A small-molecule ligand and the protein it binds are described below.
Small molecule (SMILES): O=c1[nH]c(=O)c2[nH+]cn([C@@H]3O[C@H](COP(=O)(O)O)[C@@H](O)[C@H]3O)c2[nH]1

Binding-site contacts:
Ligand atom C2 contacts residue THR61 of chain 1.A at 3.7 Å.
Ligand atom O5' contacts residue ASN112 of chain 1.A at 3.8 Å.
Ligand atom O1P contacts residue ASP14 of chain 1.A at 3.0 Å (salt-bridge).
Ligand atom O1P contacts residue LEU13 of chain 1.A at 3.1 Å (h-bond).
Ligand atom N1 contacts residue ILE32 of chain 1.A at 3.5 Å.
Ligand atom C2 contacts residue PHE55 of chain 1.A at 3.2 Å (hydrophobic).
Ligand atom O3P contacts residue ASP14 of chain 1.A at 3.2 Å (salt-bridge).
Ligand atom N3 contacts residue ILE32 of chain 1.A at 3.7 Å.
Ligand atom C6 contacts residue ILE32 of chain 1.A at 3.9 Å (hydrophobic).
Ligand atom O5' contacts residue ASP14 of chain 1.A at 3.3 Å (salt-bridge).
Ligand atom P contacts residue ASN112 of chain 1.A at 3.9 Å.
Ligand atom O2 contacts residue THR61 of chain 1.A at 2.7 Å (h-bond).
Ligand atom O2P contacts residue LYS159 of chain 1.A at 2.8 Å (salt-bridge).
Ligand atom O1P contacts residue THR111 of chain 1.A at 2.5 Å (h-bond).
Ligand atom N3 contacts residue PHE55 of chain 1.A at 3.5 Å.
Ligand atom O2 contacts residue SER60 of chain 1.A at 3.5 Å.
Ligand atom O2P contacts residue ASN112 of chain 1.A at 3.0 Å (h-bond).
Ligand atom O3' contacts residue ASN112 of chain 1.A at 3.4 Å (h-bond).
Ligand atom C4 contacts residue PHE55 of chain 1.A at 3.7 Å (hydrophobic).
Ligand atom O2' contacts residue HIS82 of chain 1.A at 2.7 Å (h-bond).
Ligand atom O3P contacts residue MG1 of chain 1.B at 2.1 Å.
Ligand atom C2' contacts residue HIS82 of chain 1.A at 3.5 Å.
Ligand atom P contacts residue MG1 of chain 1.B at 3.7 Å.
Ligand atom O6 contacts residue LYS29 of chain 1.A at 3.5 Å.
Ligand atom P contacts residue THR111 of chain 1.A at 3.5 Å.
Ligand atom O5' contacts residue THR111 of chain 1.A at 3.5 Å (h-bond).
Ligand atom C5' contacts residue ASP14 of chain 1.A at 3.5 Å.
Ligand atom N1 contacts residue ARG51 of chain 1.A at 3.8 Å.
Ligand atom C6 contacts residue PHE55 of chain 1.A at 3.9 Å (hydrophobic).
Ligand atom N7 contacts residue VAL28 of chain 1.A at 3.8 Å.
Ligand atom O5' contacts residue SER113 of chain 1.A at 3.9 Å.
Ligand atom O2 contacts residue PHE55 of chain 1.A at 3.5 Å.
Ligand atom P contacts residue ASP14 of chain 1.A at 3.8 Å.
Ligand atom O2 contacts residue ILE32 of chain 1.A at 3.7 Å.
Ligand atom C2 contacts residue ILE32 of chain 1.A at 3.4 Å (hydrophobic).
Ligand atom O2P contacts residue THR111 of chain 1.A at 3.6 Å.
Ligand atom O3' contacts residue SER113 of chain 1.A at 3.6 Å.
Ligand atom N1 contacts residue PHE55 of chain 1.A at 3.4 Å.
Ligand atom C4' contacts residue ASN112 of chain 1.A at 3.8 Å.
Ligand atom C8 contacts residue VAL28 of chain 1.A at 3.8 Å (hydrophobic).

Sequence of chain 1.A:
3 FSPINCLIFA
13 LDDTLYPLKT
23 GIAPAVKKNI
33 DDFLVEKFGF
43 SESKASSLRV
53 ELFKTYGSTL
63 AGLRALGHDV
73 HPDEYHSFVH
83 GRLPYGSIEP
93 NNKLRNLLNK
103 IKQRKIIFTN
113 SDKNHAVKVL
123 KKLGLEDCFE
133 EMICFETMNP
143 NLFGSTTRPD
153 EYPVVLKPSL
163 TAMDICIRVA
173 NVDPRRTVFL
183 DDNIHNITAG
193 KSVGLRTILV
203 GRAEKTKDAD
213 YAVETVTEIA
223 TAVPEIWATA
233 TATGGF